Sequence of chain 3.B:
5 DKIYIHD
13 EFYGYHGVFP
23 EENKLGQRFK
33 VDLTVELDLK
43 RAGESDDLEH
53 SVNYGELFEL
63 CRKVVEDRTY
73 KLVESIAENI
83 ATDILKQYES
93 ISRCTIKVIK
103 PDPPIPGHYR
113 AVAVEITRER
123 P

Binding-site contacts:
Ligand atom O21 contacts residue GLU24 of chain 3.B at 2.6 Å (salt-bridge).
Ligand atom C7 contacts residue ASN55 of chain 1.B at 3.7 Å.
Ligand atom N4 contacts residue TYR56 of chain 1.B at 3.4 Å (h-bond).
Ligand atom C10 contacts residue TYR56 of chain 1.B at 3.2 Å (hydrophobic).
Ligand atom C3 contacts residue VAL54 of chain 1.B at 3.7 Å (hydrophobic).
Ligand atom N13 contacts residue SER53 of chain 1.B at 3.3 Å (h-bond).
Ligand atom O11 contacts residue TYR56 of chain 1.B at 3.5 Å (h-bond).
Ligand atom O11 contacts residue GLU76 of chain 3.B at 3.6 Å (salt-bridge).
Ligand atom O11 contacts residue LEU74 of chain 3.B at 3.4 Å.
Ligand atom N4 contacts residue LEU50 of chain 1.B at 3.5 Å.
Ligand atom O21 contacts residue LYS102 of chain 3.B at 3.1 Å (salt-bridge).
Ligand atom C26 contacts residue LYS102 of chain 3.B at 3.4 Å.
Ligand atom C1 contacts residue TYR56 of chain 1.B at 3.4 Å (hydrophobic).
Ligand atom C26 contacts residue PRO106 of chain 3.B at 3.7 Å (hydrophobic).
Ligand atom C16 contacts residue GLU24 of chain 3.B at 3.5 Å.
Ligand atom C3 contacts residue GLU76 of chain 3.B at 3.5 Å.
Ligand atom N13 contacts residue GLU76 of chain 3.B at 2.7 Å (salt-bridge).
Ligand atom N9 contacts residue VAL20 of chain 3.B at 3.7 Å.
Ligand atom N6 contacts residue ASN55 of chain 1.B at 3.1 Å (h-bond).
Ligand atom O22 contacts residue GLU24 of chain 3.B at 3.7 Å.
Ligand atom N4 contacts residue VAL54 of chain 1.B at 3.6 Å (h-bond).
Ligand atom N2 contacts residue GLU76 of chain 3.B at 2.9 Å (salt-bridge).
Ligand atom N2 contacts residue TYR56 of chain 1.B at 3.4 Å.
Ligand atom N9 contacts residue TYR56 of chain 1.B at 3.1 Å (h-bond).
Ligand atom C3 contacts residue TYR56 of chain 1.B at 3.5 Å (hydrophobic).
Ligand atom N6 contacts residue TYR56 of chain 1.B at 3.6 Å.
Ligand atom C28 contacts residue PRO106 of chain 3.B at 3.7 Å (hydrophobic).
Ligand atom O22 contacts residue TYR56 of chain 1.B at 2.9 Å (h-bond).
Ligand atom C7 contacts residue TYR56 of chain 1.B at 3.7 Å (hydrophobic).
Ligand atom C3 contacts residue LEU50 of chain 1.B at 3.6 Å (hydrophobic).
Ligand atom C5 contacts residue TYR56 of chain 1.B at 3.5 Å (hydrophobic).
Ligand atom O24 contacts residue PHE21 of chain 3.B at 3.1 Å.
Ligand atom N4 contacts residue ASN55 of chain 1.B at 3.6 Å.
Ligand atom O21 contacts residue VAL20 of chain 3.B at 2.9 Å (h-bond).
Ligand atom N13 contacts residue VAL54 of chain 1.B at 2.9 Å (h-bond).
Ligand atom C1 contacts residue GLU76 of chain 3.B at 3.6 Å.
Ligand atom O22 contacts residue LYS102 of chain 3.B at 2.6 Å (salt-bridge).
Ligand atom C26 contacts residue GLU24 of chain 3.B at 3.6 Å.
Ligand atom C8 contacts residue TYR56 of chain 1.B at 3.7 Å (hydrophobic).
Ligand atom O11 contacts residue VAL75 of chain 3.B at 3.0 Å (h-bond).

The small molecule below binds the protein below.
Small molecule (SMILES): Nc1nc2ncc([C@H](O)[C@H](O)CO)nc2c(=O)[nH]1

Sequence of chain 1.B:
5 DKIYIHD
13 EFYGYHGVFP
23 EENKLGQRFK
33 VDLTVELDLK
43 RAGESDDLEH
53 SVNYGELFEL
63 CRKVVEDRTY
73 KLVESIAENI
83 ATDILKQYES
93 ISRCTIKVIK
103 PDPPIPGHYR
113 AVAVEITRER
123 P